Binding-site contacts:
Ligand atom C5 contacts residue GLN332 of chain 1.C at 4.0 Å.
Ligand atom C8 contacts residue THR341 of chain 1.C at 3.5 Å.
Ligand atom C3 contacts residue ASN355 of chain 1.C at 3.8 Å.
Ligand atom C7 contacts residue ASN355 of chain 1.C at 3.2 Å.
Ligand atom O5 contacts residue GLN332 of chain 1.C at 4.1 Å.
Ligand atom C1 contacts residue GLN332 of chain 1.C at 4.2 Å.
Ligand atom C3 contacts residue GLN332 of chain 1.C at 3.8 Å.
Ligand atom C4 contacts residue ASN355 of chain 1.C at 4.3 Å.
Ligand atom O3 contacts residue GLN332 of chain 1.C at 4.4 Å.
Ligand atom C1 contacts residue ASN355 of chain 1.C at 1.4 Å.
Ligand atom C1 contacts residue SER357 of chain 1.C at 4.2 Å.
Ligand atom C2 contacts residue GLN332 of chain 1.C at 4.5 Å.
Ligand atom O7 contacts residue ASN355 of chain 1.C at 3.1 Å (h-bond).
Ligand atom C8 contacts residue ASN355 of chain 1.C at 4.3 Å.
Ligand atom C4 contacts residue GLN332 of chain 1.C at 4.0 Å.
Ligand atom C5 contacts residue ASN355 of chain 1.C at 3.6 Å.
Ligand atom O4 contacts residue GLN332 of chain 1.C at 3.5 Å (h-bond).
Ligand atom C7 contacts residue THR342 of chain 1.C at 4.5 Å.
Ligand atom C2 contacts residue ASN355 of chain 1.C at 2.5 Å.
Ligand atom O5 contacts residue ASN355 of chain 1.C at 2.4 Å (h-bond).
Ligand atom N2 contacts residue ASN355 of chain 1.C at 2.9 Å (h-bond).
Ligand atom C8 contacts residue THR342 of chain 1.C at 3.4 Å.

This protein binds this small molecule.
Small molecule (SMILES): CC(=O)N[C@H]1[C@H](O[C@H]2[C@H](O)[C@@H](NC(C)=O)CO[C@@H]2CO)O[C@H](CO)[C@@H](O)[C@@H]1O

Sequence of chain 1.C:
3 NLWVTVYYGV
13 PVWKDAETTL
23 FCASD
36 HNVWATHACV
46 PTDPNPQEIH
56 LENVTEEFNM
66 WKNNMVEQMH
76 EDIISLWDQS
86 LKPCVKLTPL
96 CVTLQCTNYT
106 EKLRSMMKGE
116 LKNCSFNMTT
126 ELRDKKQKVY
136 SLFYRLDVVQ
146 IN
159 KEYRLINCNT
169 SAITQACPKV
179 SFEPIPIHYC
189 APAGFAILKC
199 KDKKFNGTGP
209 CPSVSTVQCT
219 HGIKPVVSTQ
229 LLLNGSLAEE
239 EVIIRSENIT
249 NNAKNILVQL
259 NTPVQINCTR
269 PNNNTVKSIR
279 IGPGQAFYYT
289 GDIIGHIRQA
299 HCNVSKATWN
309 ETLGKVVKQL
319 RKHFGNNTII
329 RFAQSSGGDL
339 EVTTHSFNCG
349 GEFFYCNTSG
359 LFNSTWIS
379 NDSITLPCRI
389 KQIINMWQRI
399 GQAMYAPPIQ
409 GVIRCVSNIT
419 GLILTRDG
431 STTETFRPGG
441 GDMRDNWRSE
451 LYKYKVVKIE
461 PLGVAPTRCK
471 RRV